Sequence of chain 1.I:
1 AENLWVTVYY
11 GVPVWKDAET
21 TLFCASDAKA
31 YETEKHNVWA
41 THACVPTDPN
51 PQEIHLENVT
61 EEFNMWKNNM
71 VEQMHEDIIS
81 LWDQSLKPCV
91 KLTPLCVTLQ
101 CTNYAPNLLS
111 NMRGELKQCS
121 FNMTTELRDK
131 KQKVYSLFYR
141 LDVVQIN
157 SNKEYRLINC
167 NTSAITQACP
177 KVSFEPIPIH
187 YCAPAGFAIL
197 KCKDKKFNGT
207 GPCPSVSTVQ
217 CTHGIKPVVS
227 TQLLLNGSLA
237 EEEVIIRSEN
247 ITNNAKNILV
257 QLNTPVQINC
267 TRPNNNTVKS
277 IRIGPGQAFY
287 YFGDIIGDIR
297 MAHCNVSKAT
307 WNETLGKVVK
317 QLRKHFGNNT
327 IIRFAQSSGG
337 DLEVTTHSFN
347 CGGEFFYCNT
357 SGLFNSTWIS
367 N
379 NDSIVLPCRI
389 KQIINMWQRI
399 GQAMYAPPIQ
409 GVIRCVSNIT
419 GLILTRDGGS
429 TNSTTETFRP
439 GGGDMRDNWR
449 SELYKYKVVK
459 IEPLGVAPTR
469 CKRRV

A protein and the small-molecule ligand that binds it are described below.
Small molecule (SMILES): CC(=O)N[C@@H]1[C@@H](O)[C@H](O)[C@@H](CO)O[C@H]1O

Binding-site contacts:
Ligand atom O7 contacts residue ASN122 of chain 1.I at 3.0 Å (h-bond).
Ligand atom C8 contacts residue GLN100 of chain 1.I at 3.4 Å.
Ligand atom N2 contacts residue ASN122 of chain 1.I at 2.9 Å (h-bond).
Ligand atom C3 contacts residue ASN122 of chain 1.I at 3.8 Å.
Ligand atom C6 contacts residue LYS131 of chain 1.I at 3.6 Å.
Ligand atom O5 contacts residue LYS131 of chain 1.I at 3.4 Å (salt-bridge).
Ligand atom N2 contacts residue LYS133 of chain 1.I at 4.4 Å.
Ligand atom C7 contacts residue ASN122 of chain 1.I at 3.2 Å.
Ligand atom C8 contacts residue ASN122 of chain 1.I at 4.2 Å.
Ligand atom C5 contacts residue ASN122 of chain 1.I at 3.7 Å.
Ligand atom C5 contacts residue LYS131 of chain 1.I at 4.2 Å.
Ligand atom C8 contacts residue SER120 of chain 1.I at 4.4 Å.
Ligand atom C7 contacts residue GLN100 of chain 1.I at 4.4 Å.
Ligand atom C2 contacts residue ASN122 of chain 1.I at 2.5 Å.
Ligand atom C4 contacts residue ASN122 of chain 1.I at 4.2 Å.
Ligand atom C1 contacts residue ASN122 of chain 1.I at 1.4 Å.
Ligand atom C8 contacts residue PHE121 of chain 1.I at 3.8 Å (hydrophobic).
Ligand atom O5 contacts residue ASN122 of chain 1.I at 2.4 Å (h-bond).